Binding-site contacts:
Ligand atom C8 contacts residue LYS23 of chain 1.A at 3.4 Å.
Ligand atom O10 contacts residue LYS23 of chain 1.A at 3.0 Å (salt-bridge).
Ligand atom O6 contacts residue SER196 of chain 1.A at 3.1 Å (h-bond).
Ligand atom O12 contacts residue ARG124 of chain 1.A at 3.2 Å (salt-bridge).
Ligand atom O13 contacts residue LYS23 of chain 1.A at 3.1 Å (salt-bridge).
Ligand atom O7 contacts residue SER196 of chain 1.A at 3.4 Å (h-bond).
Ligand atom O5 contacts residue SER24 of chain 1.A at 2.6 Å (h-bond).
Ligand atom O12 contacts residue GLU341 of chain 1.A at 3.6 Å (salt-bridge).
Ligand atom O9 contacts residue ARG344 of chain 1.A at 3.1 Å (salt-bridge).
Ligand atom C10 contacts residue GLU311 of chain 1.A at 3.4 Å.
Ligand atom C10 contacts residue LYS23 of chain 1.A at 3.5 Å.
Ligand atom O12 contacts residue LEU94 of chain 1.A at 3.4 Å (h-bond).
Ligand atom O4 contacts residue ARG28 of chain 1.A at 2.8 Å (salt-bridge).
Ligand atom C9 contacts residue GLU341 of chain 1.A at 3.2 Å.
Ligand atom O8 contacts residue SER167 of chain 1.A at 2.5 Å (h-bond).
Ligand atom O12 contacts residue LYS410 of chain 1.A at 2.6 Å (salt-bridge).
Ligand atom O3 contacts residue LYS23 of chain 1.A at 3.1 Å (salt-bridge).
Ligand atom O5 contacts residue ARG28 of chain 1.A at 3.0 Å (salt-bridge).
Ligand atom O12 contacts residue GLY96 of chain 1.A at 2.9 Å (h-bond).
Ligand atom C6 contacts residue LYS23 of chain 1.A at 3.5 Å.
Ligand atom O7 contacts residue HIS336 of chain 1.A at 3.5 Å.
Ligand atom O10 contacts residue ARG385 of chain 1.A at 2.9 Å (salt-bridge).
Ligand atom O9 contacts residue GLU341 of chain 1.A at 3.6 Å (salt-bridge).
Ligand atom O9 contacts residue ARG385 of chain 1.A at 3.1 Å (salt-bridge).
Ligand atom C1 contacts residue GLN169 of chain 1.A at 3.2 Å.
Ligand atom C2 contacts residue HIS199 of chain 1.A at 3.5 Å.
Ligand atom O11 contacts residue ARG124 of chain 1.A at 2.7 Å (salt-bridge).
Ligand atom O10 contacts residue GLU311 of chain 1.A at 3.0 Å (salt-bridge).
Ligand atom O6 contacts residue SER168 of chain 1.A at 2.8 Å (h-bond).
Ligand atom C7 contacts residue ARG28 of chain 1.A at 3.5 Å.
Ligand atom O4 contacts residue GLN169 of chain 1.A at 3.5 Å.
Ligand atom O14 contacts residue GLU341 of chain 1.A at 3.1 Å (salt-bridge).
Ligand atom O11 contacts residue GLN169 of chain 1.A at 3.3 Å (h-bond).
Ligand atom O14 contacts residue LYS23 of chain 1.A at 3.0 Å (salt-bridge).
Ligand atom O3 contacts residue GLU311 of chain 1.A at 3.2 Å (salt-bridge).
Ligand atom O5 contacts residue HIS199 of chain 1.A at 3.5 Å.
Ligand atom C7 contacts residue HIS199 of chain 1.A at 3.5 Å.
Ligand atom O7 contacts residue HIS340 of chain 1.A at 2.7 Å (h-bond).
Ligand atom C6 contacts residue SER24 of chain 1.A at 3.5 Å.
Ligand atom O13 contacts residue GLN169 of chain 1.A at 3.3 Å (h-bond).

Sequence of chain 1.A:
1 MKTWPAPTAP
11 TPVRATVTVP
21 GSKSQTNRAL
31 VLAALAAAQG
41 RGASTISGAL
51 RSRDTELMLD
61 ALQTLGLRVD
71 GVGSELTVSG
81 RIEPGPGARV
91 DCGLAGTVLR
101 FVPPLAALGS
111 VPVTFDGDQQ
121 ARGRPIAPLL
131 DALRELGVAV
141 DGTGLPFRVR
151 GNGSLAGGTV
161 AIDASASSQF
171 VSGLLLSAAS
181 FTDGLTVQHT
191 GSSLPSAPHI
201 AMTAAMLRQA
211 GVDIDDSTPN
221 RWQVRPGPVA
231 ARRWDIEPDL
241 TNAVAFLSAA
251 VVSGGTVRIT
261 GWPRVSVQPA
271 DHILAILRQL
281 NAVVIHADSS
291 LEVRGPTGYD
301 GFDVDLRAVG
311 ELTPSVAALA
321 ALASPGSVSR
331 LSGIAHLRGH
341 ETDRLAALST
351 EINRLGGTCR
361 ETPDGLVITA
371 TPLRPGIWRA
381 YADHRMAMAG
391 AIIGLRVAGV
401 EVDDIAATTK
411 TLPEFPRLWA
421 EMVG

A protein and the small-molecule ligand that binds it are described below.
Small molecule (SMILES): C[C@](O[C@@H]1CC(C(=O)O)=C[C@@H](OP(=O)(O)O)[C@H]1O)(OP(=O)(O)O)C(=O)O